Binding-site contacts:
Ligand atom O5 contacts residue TRP111 of chain 8.E at 4.3 Å.
Ligand atom O7 contacts residue TRP111 of chain 8.E at 3.6 Å.
Ligand atom C2 contacts residue ASN93 of chain 8.E at 1.8 Å.
Ligand atom C1 contacts residue TRP111 of chain 8.E at 3.9 Å (hydrophobic).
Ligand atom C1 contacts residue ASN93 of chain 8.E at 1.4 Å.
Ligand atom C8 contacts residue TRP111 of chain 8.E at 3.3 Å (hydrophobic).
Ligand atom C7 contacts residue TRP111 of chain 8.E at 3.8 Å (hydrophobic).
Ligand atom C5 contacts residue ASN93 of chain 8.E at 3.5 Å.
Ligand atom C3 contacts residue TRP111 of chain 8.E at 3.7 Å (hydrophobic).
Ligand atom O5 contacts residue ASN93 of chain 8.E at 4.1 Å.
Ligand atom C5 contacts residue TRP111 of chain 8.E at 3.7 Å (hydrophobic).
Ligand atom C7 contacts residue GLY92 of chain 8.E at 4.2 Å.
Ligand atom C3 contacts residue ASN93 of chain 8.E at 3.1 Å.
Ligand atom C4 contacts residue TRP111 of chain 8.E at 4.0 Å (hydrophobic).
Ligand atom O5 contacts residue ASN93 of chain 8.E at 2.3 Å (h-bond).
Ligand atom N2 contacts residue ASN93 of chain 8.E at 2.5 Å (h-bond).
Ligand atom C6 contacts residue HIS42 of chain 8.E at 4.3 Å.
Ligand atom C4 contacts residue ASN93 of chain 8.E at 3.6 Å.
Ligand atom O3 contacts residue TRP111 of chain 8.E at 4.3 Å.
Ligand atom O4 contacts residue TRP111 of chain 8.E at 3.4 Å.
Ligand atom O3 contacts residue ASN93 of chain 8.E at 4.0 Å.
Ligand atom N2 contacts residue TRP111 of chain 8.E at 3.5 Å.
Ligand atom C8 contacts residue GLU91 of chain 8.E at 3.8 Å.
Ligand atom N2 contacts residue GLY92 of chain 8.E at 4.2 Å.
Ligand atom C7 contacts residue ASN93 of chain 8.E at 3.5 Å.
Ligand atom C2 contacts residue TRP111 of chain 8.E at 4.1 Å (hydrophobic).
Ligand atom C8 contacts residue GLY92 of chain 8.E at 3.6 Å.
Ligand atom O7 contacts residue ASN93 of chain 8.E at 3.9 Å.
Ligand atom C6 contacts residue ASN93 of chain 8.E at 3.1 Å.
Ligand atom C5 contacts residue ASN93 of chain 8.E at 4.0 Å.

This small molecule binds to this protein.
Small molecule (SMILES): CC(=O)N[C@H]1[C@H](O[C@H]2[C@H](O)[C@@H](NC(C)=O)CO[C@@H]2CO[C@@H]2O[C@@H](C)[C@@H](O)[C@@H](O)[C@@H]2O)O[C@H](CO)[C@@H](O[C@@H]2O[C@H](CO)[C@@H](O)[C@H](O[C@H]3O[C@H](CO)[C@@H](O)[C@H](O)[C@@H]3O)[C@@H]2O)[C@@H]1O

Sequence of chain 8.E:
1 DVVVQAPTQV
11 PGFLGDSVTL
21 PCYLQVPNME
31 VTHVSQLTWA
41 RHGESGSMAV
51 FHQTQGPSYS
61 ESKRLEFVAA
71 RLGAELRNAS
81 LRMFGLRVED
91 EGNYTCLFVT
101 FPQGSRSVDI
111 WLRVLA